Sequence of chain 1.C:
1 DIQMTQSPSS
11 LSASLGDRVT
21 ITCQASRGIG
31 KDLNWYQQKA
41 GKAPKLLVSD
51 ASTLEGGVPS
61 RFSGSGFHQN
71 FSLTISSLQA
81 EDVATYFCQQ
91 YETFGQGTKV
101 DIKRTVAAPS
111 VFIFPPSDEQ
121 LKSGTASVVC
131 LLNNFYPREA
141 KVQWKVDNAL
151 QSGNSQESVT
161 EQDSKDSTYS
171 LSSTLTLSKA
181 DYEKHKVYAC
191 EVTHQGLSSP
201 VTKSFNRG

Binding-site contacts:
Ligand atom N2 contacts residue ILE29 of chain 1.C at 3.7 Å.
Ligand atom C2 contacts residue ASN160 of chain 1.A at 2.3 Å.
Ligand atom C2 contacts residue ILE29 of chain 1.C at 4.5 Å (hydrophobic).
Ligand atom O3 contacts residue GLY30 of chain 1.C at 3.3 Å (h-bond).
Ligand atom C8 contacts residue ILE29 of chain 1.C at 3.7 Å (hydrophobic).
Ligand atom O3 contacts residue ILE29 of chain 1.C at 3.4 Å.
Ligand atom N2 contacts residue TYR91 of chain 1.C at 3.5 Å (h-bond).
Ligand atom C2 contacts residue ASP32 of chain 1.C at 3.9 Å.
Ligand atom C8 contacts residue GLN90 of chain 1.C at 3.6 Å.
Ligand atom C1 contacts residue ASN160 of chain 1.A at 1.4 Å.
Ligand atom O7 contacts residue ILE29 of chain 1.C at 4.2 Å.
Ligand atom C7 contacts residue ASP32 of chain 1.C at 4.0 Å.
Ligand atom O7 contacts residue THR162 of chain 1.A at 3.4 Å (h-bond).
Ligand atom C3 contacts residue ASN160 of chain 1.A at 3.7 Å.
Ligand atom C1 contacts residue GLU159 of chain 1.A at 4.0 Å.
Ligand atom C7 contacts residue TYR91 of chain 1.C at 3.7 Å (hydrophobic).
Ligand atom C3 contacts residue ILE29 of chain 1.C at 4.0 Å (hydrophobic).
Ligand atom O7 contacts residue GLY28 of chain 1.C at 3.9 Å.
Ligand atom C8 contacts residue ASP32 of chain 1.C at 3.9 Å.
Ligand atom O3 contacts residue GLY28 of chain 1.C at 4.2 Å.
Ligand atom C8 contacts residue THR162 of chain 1.A at 3.7 Å.
Ligand atom C1 contacts residue TYR91 of chain 1.C at 4.2 Å (hydrophobic).
Ligand atom N2 contacts residue ASN160 of chain 1.A at 2.9 Å (h-bond).
Ligand atom C7 contacts residue ILE29 of chain 1.C at 3.9 Å (hydrophobic).
Ligand atom C3 contacts residue ASP32 of chain 1.C at 4.5 Å.
Ligand atom O7 contacts residue ASN160 of chain 1.A at 3.8 Å.
Ligand atom C7 contacts residue ASN160 of chain 1.A at 3.6 Å.
Ligand atom C4 contacts residue ASN160 of chain 1.A at 4.1 Å.
Ligand atom O6 contacts residue GLU159 of chain 1.A at 4.4 Å.
Ligand atom O5 contacts residue GLU159 of chain 1.A at 3.5 Å (salt-bridge).
Ligand atom C8 contacts residue TYR91 of chain 1.C at 3.4 Å (hydrophobic).
Ligand atom C7 contacts residue THR162 of chain 1.A at 3.7 Å.
Ligand atom C7 contacts residue GLY28 of chain 1.C at 4.4 Å.
Ligand atom C5 contacts residue ASN160 of chain 1.A at 3.6 Å.
Ligand atom N2 contacts residue ASP32 of chain 1.C at 3.1 Å (salt-bridge).
Ligand atom O5 contacts residue ASN160 of chain 1.A at 2.3 Å (h-bond).
Ligand atom O4 contacts residue GLY30 of chain 1.C at 4.3 Å.
Ligand atom C1 contacts residue ASP32 of chain 1.C at 3.7 Å.
Ligand atom C3 contacts residue GLY30 of chain 1.C at 4.1 Å.

A protein and the small-molecule ligand that binds it are described below.
Small molecule (SMILES): CC(=O)N[C@@H]1[C@@H](O)[C@H](O)[C@@H](CO)O[C@H]1O

Sequence of chain 1.A:
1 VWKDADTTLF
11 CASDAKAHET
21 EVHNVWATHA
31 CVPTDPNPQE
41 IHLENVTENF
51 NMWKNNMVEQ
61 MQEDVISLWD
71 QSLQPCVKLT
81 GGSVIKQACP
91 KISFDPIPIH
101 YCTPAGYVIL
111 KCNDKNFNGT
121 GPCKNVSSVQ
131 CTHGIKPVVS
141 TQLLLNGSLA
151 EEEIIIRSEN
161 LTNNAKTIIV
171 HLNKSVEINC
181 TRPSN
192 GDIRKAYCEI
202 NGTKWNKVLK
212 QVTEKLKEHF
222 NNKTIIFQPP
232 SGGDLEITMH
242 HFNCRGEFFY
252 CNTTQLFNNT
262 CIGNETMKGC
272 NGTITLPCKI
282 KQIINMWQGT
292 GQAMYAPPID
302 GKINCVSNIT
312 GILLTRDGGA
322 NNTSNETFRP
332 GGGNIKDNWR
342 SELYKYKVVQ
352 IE